Sequence of chain 1.A:
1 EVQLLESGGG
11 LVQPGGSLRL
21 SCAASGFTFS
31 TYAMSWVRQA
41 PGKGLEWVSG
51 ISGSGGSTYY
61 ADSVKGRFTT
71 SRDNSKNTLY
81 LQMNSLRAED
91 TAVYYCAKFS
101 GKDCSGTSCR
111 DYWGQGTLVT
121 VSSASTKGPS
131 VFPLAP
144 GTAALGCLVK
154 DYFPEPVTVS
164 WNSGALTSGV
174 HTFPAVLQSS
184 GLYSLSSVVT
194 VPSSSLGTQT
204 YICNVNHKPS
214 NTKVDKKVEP

A protein and the small-molecule ligand that binds it are described below.
Small molecule (SMILES): CC(C)C[C@H](NC(=O)[C@@H]1CCCN1)C(=O)N[C@@H](CCC(N)=O)C(=O)N1CCC[C@H]1C(=O)N[C@@H](CCC(=O)O)C(=O)N[C@@H](CCC(N)=O)C(=O)N1CCC[C@H]1C(=O)N[C@@H](Cc1ccccc1)C(=O)N1CCC[C@H]1C=O

Binding-site contacts:
Ligand atom CD contacts residue TRP95 of chain 1.B at 3.5 Å (hydrophobic).
Ligand atom CB contacts residue GLY96 of chain 1.B at 3.6 Å.
Ligand atom O contacts residue LYS102 of chain 1.A at 2.7 Å (salt-bridge).
Ligand atom CE1 contacts residue GLY98 of chain 1.B at 3.5 Å.
Ligand atom C contacts residue SER52 of chain 1.A at 3.5 Å.
Ligand atom N contacts residue TYR31 of chain 1.B at 3.4 Å.
Ligand atom O contacts residue SER52 of chain 1.A at 3.5 Å.
Ligand atom O contacts residue GLY98 of chain 1.B at 3.3 Å.
Ligand atom CE2 contacts residue SER35 of chain 1.A at 3.5 Å.
Ligand atom O contacts residue SER52 of chain 1.A at 3.4 Å.
Ligand atom CD contacts residue SO41 of chain 1.S at 3.5 Å.
Ligand atom CB contacts residue TYR31 of chain 1.B at 3.3 Å (hydrophobic).
Ligand atom O contacts residue LYS102 of chain 1.A at 3.2 Å (salt-bridge).
Ligand atom CZ contacts residue TRP47 of chain 1.A at 3.5 Å (hydrophobic).
Ligand atom CG contacts residue TYR31 of chain 1.B at 3.6 Å (hydrophobic).
Ligand atom NE2 contacts residue TYR31 of chain 1.B at 3.3 Å.
Ligand atom CG contacts residue GLY96 of chain 1.B at 3.5 Å.
Ligand atom CA contacts residue TYR59 of chain 1.A at 3.6 Å (hydrophobic).
Ligand atom O contacts residue GLY27 of chain 1.B at 3.6 Å (h-bond).
Ligand atom OE1 contacts residue VAL32 of chain 1.B at 2.8 Å (h-bond).
Ligand atom CD contacts residue TYR59 of chain 1.A at 3.2 Å (hydrophobic).
Ligand atom N contacts residue GLY27 of chain 1.B at 3.0 Å (h-bond).
Ligand atom CA contacts residue ALA97 of chain 1.B at 3.5 Å (hydrophobic).
Ligand atom CE1 contacts residue TRP47 of chain 1.A at 3.5 Å (hydrophobic).
Ligand atom O contacts residue GLY101 of chain 1.A at 3.5 Å.
Ligand atom CD1 contacts residue TYR59 of chain 1.A at 3.4 Å (hydrophobic).
Ligand atom OE2 contacts residue LYS102 of chain 1.A at 3.1 Å (salt-bridge).
Ligand atom OE1 contacts residue LYS102 of chain 1.A at 3.5 Å.
Ligand atom C contacts residue TYR31 of chain 1.B at 3.6 Å (hydrophobic).
Ligand atom O contacts residue TYR59 of chain 1.A at 3.5 Å (h-bond).
Ligand atom O contacts residue TRP95 of chain 1.B at 2.8 Å (h-bond).
Ligand atom CA contacts residue GLY96 of chain 1.B at 3.6 Å.
Ligand atom C contacts residue ALA97 of chain 1.B at 3.5 Å (hydrophobic).
Ligand atom OE1 contacts residue ALA33 of chain 1.A at 3.5 Å.
Ligand atom NE2 contacts residue TRP95 of chain 1.B at 3.3 Å (h-bond).
Ligand atom O contacts residue SER57 of chain 1.A at 3.5 Å (h-bond).
Ligand atom CD contacts residue GLY27 of chain 1.B at 3.3 Å.
Ligand atom CG contacts residue SO41 of chain 1.S at 3.3 Å.
Ligand atom O contacts residue ALA97 of chain 1.B at 2.7 Å (h-bond).
Ligand atom CD contacts residue VAL32 of chain 1.B at 3.3 Å (hydrophobic).

Sequence of chain 1.B:
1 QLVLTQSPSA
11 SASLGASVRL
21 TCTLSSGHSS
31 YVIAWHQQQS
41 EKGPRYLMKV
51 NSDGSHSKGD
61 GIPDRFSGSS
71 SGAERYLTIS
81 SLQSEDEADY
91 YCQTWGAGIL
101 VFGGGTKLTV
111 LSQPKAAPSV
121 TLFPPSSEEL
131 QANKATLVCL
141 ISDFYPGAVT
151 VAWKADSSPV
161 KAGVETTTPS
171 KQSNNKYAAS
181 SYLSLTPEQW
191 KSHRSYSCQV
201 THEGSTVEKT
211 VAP